Binding-site contacts:
Ligand atom O4' contacts residue LYS706 of chain 1.L at 4.1 Å.
Ligand atom C4' contacts residue ASP621 of chain 1.L at 4.2 Å.
Ligand atom C6 contacts residue DGP1 of chain 1.W at 4.3 Å.
Ligand atom C3' contacts residue THR622 of chain 1.L at 4.2 Å.
Ligand atom C5' contacts residue ASP623 of chain 1.L at 4.1 Å.
Ligand atom C3' contacts residue ASP623 of chain 1.L at 3.6 Å.
Ligand atom OP1 contacts residue TYR708 of chain 1.L at 2.5 Å (h-bond).
Ligand atom OP1 contacts residue MET728 of chain 1.L at 4.3 Å.
Ligand atom OP2 contacts residue MET728 of chain 1.L at 3.6 Å.
Ligand atom C1' contacts residue DGP1 of chain 1.W at 4.5 Å.
Ligand atom C2' contacts residue THR622 of chain 1.L at 3.8 Å.
Ligand atom C2' contacts residue DGP1 of chain 1.W at 3.2 Å.
Ligand atom C1' contacts residue THR622 of chain 1.L at 4.0 Å.
Ligand atom O2 contacts residue DGP1 of chain 1.W at 4.2 Å.
Ligand atom O5' contacts residue ASP621 of chain 1.L at 3.7 Å.
Ligand atom P contacts residue MET728 of chain 1.L at 4.3 Å.
Ligand atom C5 contacts residue DGP1 of chain 1.W at 4.0 Å.
Ligand atom P contacts residue TYR708 of chain 1.L at 3.9 Å.
Ligand atom N3 contacts residue DGP1 of chain 1.W at 3.9 Å.
Ligand atom C3' contacts residue DGP1 of chain 1.W at 3.6 Å.
Ligand atom O4' contacts residue THR622 of chain 1.L at 4.3 Å.
Ligand atom N1 contacts residue DGP1 of chain 1.W at 4.3 Å.
Ligand atom C4' contacts residue THR622 of chain 1.L at 4.1 Å.
Ligand atom C2 contacts residue DGP1 of chain 1.W at 4.1 Å.
Ligand atom C4' contacts residue ASP623 of chain 1.L at 3.9 Å.
Ligand atom C4 contacts residue DGP1 of chain 1.W at 3.7 Å.
Ligand atom O4' contacts residue ASP621 of chain 1.L at 4.2 Å.
Ligand atom OP1 contacts residue TYR626 of chain 1.L at 4.2 Å.
Ligand atom N4 contacts residue DGP1 of chain 1.W at 3.6 Å (h-bond).

This protein binds this small molecule.
Small molecule (SMILES): Nc1ccn([C@H]2CC[C@@H](COP(=O)(O)O)O2)c(=O)n1

Sequence of chain 1.L:
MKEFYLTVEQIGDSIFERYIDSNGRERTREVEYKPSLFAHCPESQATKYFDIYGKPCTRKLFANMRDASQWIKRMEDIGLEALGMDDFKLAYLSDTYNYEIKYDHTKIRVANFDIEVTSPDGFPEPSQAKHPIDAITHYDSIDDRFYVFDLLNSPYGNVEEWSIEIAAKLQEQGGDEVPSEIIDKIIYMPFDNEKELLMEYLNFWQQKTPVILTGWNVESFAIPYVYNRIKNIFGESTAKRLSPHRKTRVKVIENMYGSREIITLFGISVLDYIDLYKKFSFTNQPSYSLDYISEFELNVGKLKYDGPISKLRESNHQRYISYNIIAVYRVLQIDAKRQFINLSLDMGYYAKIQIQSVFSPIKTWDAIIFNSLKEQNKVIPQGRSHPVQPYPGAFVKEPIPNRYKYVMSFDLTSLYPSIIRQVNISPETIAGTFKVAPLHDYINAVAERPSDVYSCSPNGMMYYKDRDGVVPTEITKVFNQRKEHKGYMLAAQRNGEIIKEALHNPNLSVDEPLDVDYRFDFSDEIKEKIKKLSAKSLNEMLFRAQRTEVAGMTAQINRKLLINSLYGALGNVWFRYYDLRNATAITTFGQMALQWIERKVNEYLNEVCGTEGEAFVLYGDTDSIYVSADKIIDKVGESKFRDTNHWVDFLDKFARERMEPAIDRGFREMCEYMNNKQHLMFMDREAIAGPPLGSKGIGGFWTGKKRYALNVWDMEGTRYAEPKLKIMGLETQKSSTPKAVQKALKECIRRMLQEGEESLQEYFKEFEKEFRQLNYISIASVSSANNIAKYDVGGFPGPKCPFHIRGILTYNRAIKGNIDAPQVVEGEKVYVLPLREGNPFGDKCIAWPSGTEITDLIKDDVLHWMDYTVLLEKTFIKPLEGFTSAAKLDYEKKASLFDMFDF